Sequence of chain 1.A:
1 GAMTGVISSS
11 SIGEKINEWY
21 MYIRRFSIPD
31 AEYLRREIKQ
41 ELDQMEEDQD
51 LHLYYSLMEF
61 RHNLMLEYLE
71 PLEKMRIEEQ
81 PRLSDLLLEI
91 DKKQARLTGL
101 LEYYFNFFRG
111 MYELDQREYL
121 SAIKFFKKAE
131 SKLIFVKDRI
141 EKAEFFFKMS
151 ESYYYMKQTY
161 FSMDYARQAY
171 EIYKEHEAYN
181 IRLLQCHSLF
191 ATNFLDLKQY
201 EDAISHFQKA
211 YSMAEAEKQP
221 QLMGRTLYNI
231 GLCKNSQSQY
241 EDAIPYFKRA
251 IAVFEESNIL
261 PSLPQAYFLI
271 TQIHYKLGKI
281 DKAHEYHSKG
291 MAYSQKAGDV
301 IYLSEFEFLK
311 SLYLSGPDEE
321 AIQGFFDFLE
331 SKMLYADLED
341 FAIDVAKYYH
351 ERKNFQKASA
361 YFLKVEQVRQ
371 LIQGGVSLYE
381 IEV

A small-molecule ligand and the protein it binds are described below.
Small molecule (SMILES): OC[C@H]1O[C@@](CO)(O[C@H]2O[C@H](CO)[C@@H](O)[C@H](O)[C@H]2O)[C@@H](O)[C@@H]1O

Binding-site contacts:
Ligand atom C6 contacts residue ILE301 of chain 1.A at 3.6 Å (hydrophobic).
Ligand atom O1 contacts residue MET3 of chain 1.A at 3.4 Å.
Ligand atom O3 contacts residue GLY1 of chain 1.A at 3.0 Å (h-bond).
Ligand atom O5 contacts residue TYR302 of chain 1.A at 3.5 Å.
Ligand atom O1 contacts residue GLY5 of chain 1.A at 4.3 Å.
Ligand atom C1 contacts residue MET3 of chain 1.A at 3.8 Å (hydrophobic).
Ligand atom O4 contacts residue LEU334 of chain 1.A at 4.2 Å.
Ligand atom C1 contacts residue TYR302 of chain 1.A at 3.8 Å (hydrophobic).
Ligand atom O1 contacts residue GLN265 of chain 1.A at 4.1 Å.
Ligand atom C2 contacts residue GLN265 of chain 1.A at 3.7 Å.
Ligand atom C2 contacts residue GLN265 of chain 1.A at 4.1 Å.
Ligand atom O3 contacts residue ASP337 of chain 1.A at 2.8 Å (salt-bridge).
Ligand atom C1 contacts residue ALA2 of chain 1.A at 3.2 Å (hydrophobic).
Ligand atom C1 contacts residue GLN265 of chain 1.A at 3.5 Å.
Ligand atom C5 contacts residue TYR302 of chain 1.A at 4.0 Å (hydrophobic).
Ligand atom O5 contacts residue GLN265 of chain 1.A at 3.9 Å.
Ligand atom O1 contacts residue THR4 of chain 1.A at 2.9 Å (h-bond).
Ligand atom O2 contacts residue GLY1 of chain 1.A at 2.8 Å (h-bond).
Ligand atom O4 contacts residue ILE301 of chain 1.A at 3.8 Å.
Ligand atom O1 contacts residue ALA2 of chain 1.A at 3.5 Å (h-bond).
Ligand atom O3 contacts residue TYR302 of chain 1.A at 3.9 Å.
Ligand atom C2 contacts residue GLY1 of chain 1.A at 3.6 Å.
Ligand atom O2 contacts residue ALA2 of chain 1.A at 4.0 Å.
Ligand atom C3 contacts residue TYR302 of chain 1.A at 3.8 Å (hydrophobic).
Ligand atom O2 contacts residue GLN265 of chain 1.A at 4.2 Å.
Ligand atom C4 contacts residue ASP337 of chain 1.A at 3.5 Å.
Ligand atom C1 contacts residue THR4 of chain 1.A at 4.0 Å.
Ligand atom C3 contacts residue GLY1 of chain 1.A at 3.8 Å.
Ligand atom C2 contacts residue TYR302 of chain 1.A at 3.3 Å (hydrophobic).
Ligand atom O4 contacts residue GLU305 of chain 1.A at 4.0 Å.
Ligand atom O2 contacts residue GLN265 of chain 1.A at 3.3 Å (h-bond).
Ligand atom C3 contacts residue THR4 of chain 1.A at 4.0 Å.
Ligand atom C6 contacts residue TYR302 of chain 1.A at 3.7 Å (hydrophobic).
Ligand atom O5 contacts residue GLN265 of chain 1.A at 4.0 Å.
Ligand atom C4 contacts residue TYR302 of chain 1.A at 3.7 Å (hydrophobic).
Ligand atom O1 contacts residue ARG225 of chain 1.A at 4.2 Å.
Ligand atom C3 contacts residue ASP337 of chain 1.A at 3.7 Å.
Ligand atom C1 contacts residue GLN265 of chain 1.A at 3.3 Å.
Ligand atom O6 contacts residue ILE301 of chain 1.A at 3.7 Å.
Ligand atom O4 contacts residue ASP337 of chain 1.A at 2.6 Å (salt-bridge).